Binding-site contacts:
Ligand atom C6 contacts residue PHE487 of chain 1.A at 3.2 Å (hydrophobic).
Ligand atom C2 contacts residue LYS515 of chain 1.A at 3.5 Å.
Ligand atom O2' contacts residue ALA517 of chain 1.A at 3.8 Å.
Ligand atom N1 contacts residue LYS515 of chain 1.A at 3.6 Å.
Ligand atom PG contacts residue LYS205 of chain 1.A at 3.9 Å.
Ligand atom C8 contacts residue PHE487 of chain 1.A at 3.5 Å (hydrophobic).
Ligand atom N3 contacts residue GLY516 of chain 1.A at 3.6 Å.
Ligand atom O4' contacts residue PHE487 of chain 1.A at 3.4 Å.
Ligand atom PB contacts residue MN1 of chain 1.I at 3.5 Å.
Ligand atom C2 contacts residue PHE487 of chain 1.A at 3.5 Å (hydrophobic).
Ligand atom O2G contacts residue ARG678 of chain 1.A at 4.0 Å.
Ligand atom O2' contacts residue CYS561 of chain 1.A at 4.0 Å.
Ligand atom O2G contacts residue LYS205 of chain 1.A at 3.1 Å.
Ligand atom C1' contacts residue PHE487 of chain 1.A at 3.8 Å (hydrophobic).
Ligand atom O1A contacts residue MN1 of chain 1.I at 2.7 Å.
Ligand atom N6 contacts residue PHE487 of chain 1.A at 3.8 Å.
Ligand atom O2' contacts residue LEU562 of chain 1.A at 3.7 Å.
Ligand atom N6 contacts residue MET494 of chain 1.A at 3.8 Å.
Ligand atom N1 contacts residue PHE487 of chain 1.A at 3.4 Å.
Ligand atom C5 contacts residue PHE487 of chain 1.A at 3.0 Å (hydrophobic).
Ligand atom O2A contacts residue ILE188 of chain 1.A at 3.3 Å.
Ligand atom C2 contacts residue GLY516 of chain 1.A at 4.0 Å.
Ligand atom C5' contacts residue PHE487 of chain 1.A at 3.6 Å (hydrophobic).
Ligand atom C2 contacts residue MET494 of chain 1.A at 3.9 Å (hydrophobic).
Ligand atom C4 contacts residue PHE487 of chain 1.A at 3.0 Å (hydrophobic).
Ligand atom N7 contacts residue PHE487 of chain 1.A at 3.6 Å.
Ligand atom O3A contacts residue MN1 of chain 1.I at 3.1 Å.
Ligand atom N6 contacts residue ARG174 of chain 1.A at 3.6 Å (salt-bridge).
Ligand atom O1A contacts residue LYS492 of chain 1.A at 3.5 Å (salt-bridge).
Ligand atom O4' contacts residue ALA517 of chain 1.A at 4.0 Å.
Ligand atom N9 contacts residue PHE487 of chain 1.A at 3.1 Å.
Ligand atom C3B contacts residue MN1 of chain 1.I at 3.5 Å.
Ligand atom N1 contacts residue MET494 of chain 1.A at 3.3 Å.
Ligand atom O3G contacts residue LYS205 of chain 1.A at 3.8 Å.
Ligand atom O2A contacts residue MN1 of chain 1.I at 3.5 Å.
Ligand atom O1B contacts residue MN1 of chain 1.I at 3.1 Å.
Ligand atom PA contacts residue MN1 of chain 1.I at 3.3 Å.
Ligand atom O4' contacts residue LYS492 of chain 1.A at 3.9 Å.
Ligand atom N3 contacts residue PHE487 of chain 1.A at 3.4 Å.
Ligand atom O1G contacts residue ASN628 of chain 1.A at 3.4 Å (h-bond).

Sequence of chain 1.A:
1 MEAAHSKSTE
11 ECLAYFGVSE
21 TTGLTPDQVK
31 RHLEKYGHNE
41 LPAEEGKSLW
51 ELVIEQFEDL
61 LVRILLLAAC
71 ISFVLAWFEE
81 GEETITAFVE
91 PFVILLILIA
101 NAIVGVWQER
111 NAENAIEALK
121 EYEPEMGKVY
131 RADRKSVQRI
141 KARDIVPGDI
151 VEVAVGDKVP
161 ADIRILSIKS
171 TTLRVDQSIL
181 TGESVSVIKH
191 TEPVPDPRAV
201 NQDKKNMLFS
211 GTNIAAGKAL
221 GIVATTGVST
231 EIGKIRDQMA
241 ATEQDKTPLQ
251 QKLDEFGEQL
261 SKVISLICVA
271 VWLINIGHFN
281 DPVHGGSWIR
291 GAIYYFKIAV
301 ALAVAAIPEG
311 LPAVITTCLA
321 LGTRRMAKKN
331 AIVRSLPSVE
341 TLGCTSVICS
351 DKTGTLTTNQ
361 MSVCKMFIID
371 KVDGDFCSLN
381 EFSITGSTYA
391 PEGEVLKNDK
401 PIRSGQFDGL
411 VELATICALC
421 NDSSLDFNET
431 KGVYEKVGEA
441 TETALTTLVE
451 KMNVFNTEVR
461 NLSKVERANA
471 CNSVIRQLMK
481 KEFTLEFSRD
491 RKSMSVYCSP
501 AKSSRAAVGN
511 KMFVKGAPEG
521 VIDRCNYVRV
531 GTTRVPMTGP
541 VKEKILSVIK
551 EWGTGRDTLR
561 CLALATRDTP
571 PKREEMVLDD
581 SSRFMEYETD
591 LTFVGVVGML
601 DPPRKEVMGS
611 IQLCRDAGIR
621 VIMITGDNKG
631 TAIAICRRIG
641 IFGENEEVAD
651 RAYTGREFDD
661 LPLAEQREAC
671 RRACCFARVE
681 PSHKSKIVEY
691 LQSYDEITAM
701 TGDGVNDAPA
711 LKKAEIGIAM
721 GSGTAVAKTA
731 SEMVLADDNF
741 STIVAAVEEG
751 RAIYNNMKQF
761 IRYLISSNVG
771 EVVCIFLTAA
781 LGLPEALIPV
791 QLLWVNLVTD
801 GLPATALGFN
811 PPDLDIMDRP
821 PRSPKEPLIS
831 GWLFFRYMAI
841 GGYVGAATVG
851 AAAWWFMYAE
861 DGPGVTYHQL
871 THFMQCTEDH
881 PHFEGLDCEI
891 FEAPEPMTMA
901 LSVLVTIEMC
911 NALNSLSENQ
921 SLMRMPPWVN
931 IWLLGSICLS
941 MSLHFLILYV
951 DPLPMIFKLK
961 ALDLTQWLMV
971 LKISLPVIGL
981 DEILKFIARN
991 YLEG

This small molecule binds to this protein.
Small molecule (SMILES): Nc1ncnc2c1ncn2[C@@H]1O[C@H](CO[P](=O)(O)O[P](=O)(O)CP(=O)(O)O)[C@@H](O)[C@H]1O